Binding-site contacts:
Ligand atom C1 contacts residue VAL335 of chain 1.A at 4.3 Å (hydrophobic).
Ligand atom C7 contacts residue ASN332 of chain 1.A at 3.6 Å.
Ligand atom C6 contacts residue SER334 of chain 1.A at 4.2 Å.
Ligand atom O5 contacts residue SER334 of chain 1.A at 4.1 Å.
Ligand atom C4 contacts residue ASN332 of chain 1.A at 4.2 Å.
Ligand atom C1 contacts residue ASN332 of chain 1.A at 1.4 Å.
Ligand atom N2 contacts residue ASN332 of chain 1.A at 2.9 Å (h-bond).
Ligand atom C1 contacts residue SER334 of chain 1.A at 4.1 Å.
Ligand atom C3 contacts residue ASN332 of chain 1.A at 3.7 Å.
Ligand atom C2 contacts residue ASN332 of chain 1.A at 2.4 Å.
Ligand atom O6 contacts residue VAL335 of chain 1.A at 4.3 Å.
Ligand atom C5 contacts residue SER334 of chain 1.A at 4.0 Å.
Ligand atom O5 contacts residue ASN332 of chain 1.A at 2.3 Å (h-bond).
Ligand atom O5 contacts residue VAL335 of chain 1.A at 3.7 Å.
Ligand atom O7 contacts residue ASN332 of chain 1.A at 3.8 Å.
Ligand atom C5 contacts residue ASN332 of chain 1.A at 3.6 Å.

This small molecule binds to this protein.
Small molecule (SMILES): CC(=O)N[C@H]1[C@H](O[C@H]2[C@H](O)[C@@H](NC(C)=O)CO[C@@H]2CO)O[C@H](CO)[C@@H](O)[C@@H]1O

Sequence of chain 1.A:
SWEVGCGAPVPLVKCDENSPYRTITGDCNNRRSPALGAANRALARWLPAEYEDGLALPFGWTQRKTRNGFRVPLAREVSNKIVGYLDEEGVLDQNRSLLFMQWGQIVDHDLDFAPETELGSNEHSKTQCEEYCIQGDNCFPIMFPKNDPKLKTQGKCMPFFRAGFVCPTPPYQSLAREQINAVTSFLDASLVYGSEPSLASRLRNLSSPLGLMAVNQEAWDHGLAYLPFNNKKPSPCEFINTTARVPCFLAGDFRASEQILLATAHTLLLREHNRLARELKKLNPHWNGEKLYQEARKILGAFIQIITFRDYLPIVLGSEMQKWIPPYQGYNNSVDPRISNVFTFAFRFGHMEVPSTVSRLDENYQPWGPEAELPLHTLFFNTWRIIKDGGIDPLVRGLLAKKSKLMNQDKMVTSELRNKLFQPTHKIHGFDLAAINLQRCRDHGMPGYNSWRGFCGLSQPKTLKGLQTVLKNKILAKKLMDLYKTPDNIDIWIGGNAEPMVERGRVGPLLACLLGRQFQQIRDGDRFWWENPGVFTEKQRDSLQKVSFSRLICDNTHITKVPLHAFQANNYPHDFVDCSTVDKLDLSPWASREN